Binding-site contacts:
Ligand atom O6 contacts residue SER399 of chain 1.B at 4.0 Å.
Ligand atom N2 contacts residue ASN397 of chain 1.B at 2.8 Å (h-bond).
Ligand atom O5 contacts residue ASN383 of chain 1.B at 4.4 Å.
Ligand atom O5 contacts residue ASN397 of chain 1.B at 2.4 Å (h-bond).
Ligand atom C7 contacts residue ASN397 of chain 1.B at 4.2 Å.
Ligand atom C4 contacts residue ASN397 of chain 1.B at 4.2 Å.
Ligand atom C6 contacts residue ASN383 of chain 1.B at 3.7 Å.
Ligand atom O6 contacts residue ASN397 of chain 1.B at 4.4 Å.
Ligand atom O6 contacts residue ASN383 of chain 1.B at 3.0 Å (h-bond).
Ligand atom C5 contacts residue ASN397 of chain 1.B at 3.7 Å.
Ligand atom C3 contacts residue ASN397 of chain 1.B at 3.8 Å.
Ligand atom C1 contacts residue ASN397 of chain 1.B at 1.4 Å.
Ligand atom C2 contacts residue ASN397 of chain 1.B at 2.5 Å.

A protein and the small-molecule ligand that binds it are described below.
Small molecule (SMILES): CC(=O)N[C@H]1[C@H](O[C@H]2[C@H](O)[C@@H](NC(C)=O)CO[C@@H]2CO)O[C@H](CO)[C@@H](O)[C@@H]1O

Sequence of chain 1.B:
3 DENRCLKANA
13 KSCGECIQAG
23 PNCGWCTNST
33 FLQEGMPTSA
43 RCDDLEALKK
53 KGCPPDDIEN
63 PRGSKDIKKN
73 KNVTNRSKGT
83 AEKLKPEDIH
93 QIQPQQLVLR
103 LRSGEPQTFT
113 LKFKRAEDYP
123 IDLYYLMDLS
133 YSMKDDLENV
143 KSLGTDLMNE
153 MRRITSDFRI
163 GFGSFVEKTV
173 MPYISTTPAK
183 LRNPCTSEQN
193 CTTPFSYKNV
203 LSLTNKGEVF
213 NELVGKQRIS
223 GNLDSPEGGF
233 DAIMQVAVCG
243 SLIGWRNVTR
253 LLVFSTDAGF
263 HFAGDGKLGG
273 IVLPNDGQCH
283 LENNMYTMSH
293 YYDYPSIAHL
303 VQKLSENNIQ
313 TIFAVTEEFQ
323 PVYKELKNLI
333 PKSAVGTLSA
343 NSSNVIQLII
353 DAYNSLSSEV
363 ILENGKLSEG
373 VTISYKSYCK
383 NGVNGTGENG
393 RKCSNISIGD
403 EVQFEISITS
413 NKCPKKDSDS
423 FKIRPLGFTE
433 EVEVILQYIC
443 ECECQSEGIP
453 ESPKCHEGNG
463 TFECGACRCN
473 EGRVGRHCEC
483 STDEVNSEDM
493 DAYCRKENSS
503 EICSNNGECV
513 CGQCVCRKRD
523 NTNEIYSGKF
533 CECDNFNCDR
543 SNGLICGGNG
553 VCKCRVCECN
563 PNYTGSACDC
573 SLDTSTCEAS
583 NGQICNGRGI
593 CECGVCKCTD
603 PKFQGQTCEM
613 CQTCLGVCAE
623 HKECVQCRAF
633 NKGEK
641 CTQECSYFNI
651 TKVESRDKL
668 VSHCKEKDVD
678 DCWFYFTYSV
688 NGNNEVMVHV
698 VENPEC